Binding-site contacts:
Ligand atom C contacts residue SER180 of chain 1.A at 3.5 Å.
Ligand atom SG contacts residue LEU156 of chain 1.A at 3.5 Å (h-bond).
Ligand atom OE1 contacts residue ARG176 of chain 1.A at 2.9 Å (salt-bridge).
Ligand atom O contacts residue SER180 of chain 1.A at 2.9 Å (h-bond).
Ligand atom N contacts residue ARG176 of chain 1.A at 3.1 Å (salt-bridge).
Ligand atom CB contacts residue THR181 of chain 1.A at 3.6 Å.
Ligand atom O contacts residue ALA177 of chain 1.A at 3.3 Å.
Ligand atom NH2 contacts residue SER180 of chain 1.A at 3.3 Å (h-bond).
Ligand atom CB contacts residue HIS78 of chain 1.A at 3.5 Å.
Ligand atom O contacts residue VAL179 of chain 1.A at 3.5 Å.
Ligand atom O contacts residue THR181 of chain 1.A at 3.4 Å.
Ligand atom OXT contacts residue GLY158 of chain 1.A at 2.9 Å (h-bond).
Ligand atom CB contacts residue LEU156 of chain 1.A at 3.3 Å (hydrophobic).
Ligand atom NH1 contacts residue GLY183 of chain 1.A at 3.3 Å (h-bond).
Ligand atom N contacts residue SER180 of chain 1.A at 2.9 Å (h-bond).
Ligand atom C contacts residue ALA160 of chain 1.A at 3.2 Å (hydrophobic).
Ligand atom OXT contacts residue ALA160 of chain 1.A at 3.1 Å (h-bond).
Ligand atom NH1 contacts residue SER180 of chain 1.A at 2.9 Å (h-bond).
Ligand atom CG1 contacts residue LYS157 of chain 1.A at 3.2 Å.
Ligand atom O contacts residue ALA178 of chain 1.A at 3.6 Å (h-bond).
Ligand atom CB contacts residue PHE175 of chain 1.A at 3.6 Å (hydrophobic).
Ligand atom OE2 contacts residue ASP189 of chain 1.A at 3.4 Å (salt-bridge).
Ligand atom CD contacts residue VAL179 of chain 1.A at 3.5 Å (hydrophobic).
Ligand atom O contacts residue ALA160 of chain 1.A at 3.2 Å.
Ligand atom CD contacts residue SER180 of chain 1.A at 3.3 Å.
Ligand atom C contacts residue ALA178 of chain 1.A at 3.5 Å (hydrophobic).
Ligand atom OE1 contacts residue ARG144 of chain 1.A at 3.5 Å (salt-bridge).
Ligand atom CA contacts residue SER180 of chain 1.A at 3.2 Å.
Ligand atom NH1 contacts residue ARG182 of chain 1.A at 3.2 Å (salt-bridge).
Ligand atom O contacts residue HIS78 of chain 1.A at 2.7 Å (h-bond).
Ligand atom CZ contacts residue SER180 of chain 1.A at 3.1 Å.
Ligand atom O contacts residue ALA178 of chain 1.A at 2.9 Å (h-bond).
Ligand atom N contacts residue ALA178 of chain 1.A at 2.8 Å (h-bond).
Ligand atom OE2 contacts residue ARG144 of chain 1.A at 2.9 Å (salt-bridge).
Ligand atom OE1 contacts residue VAL179 of chain 1.A at 3.6 Å.
Ligand atom CA contacts residue ALA178 of chain 1.A at 3.3 Å (hydrophobic).
Ligand atom N contacts residue HIS78 of chain 1.A at 3.5 Å (h-bond).
Ligand atom CD contacts residue ARG176 of chain 1.A at 3.6 Å.
Ligand atom OXT contacts residue SER159 of chain 1.A at 3.4 Å (h-bond).
Ligand atom OE2 contacts residue VAL179 of chain 1.A at 3.5 Å.

This protein binds this small molecule.
Small molecule (SMILES): CC(=O)N[C@@H](CCC(N)=O)C(=O)N[C@@H](CCC(=O)O)C(=O)N[C@@H](CCCN=C(N)N)C(=O)N[C@@H](CCC(=O)O)C(=O)N[C@H](C(=O)N1CCC[C@H]1C(=O)N[C@@H](CS)C(=O)O)C(C)C

Sequence of chain 1.A:
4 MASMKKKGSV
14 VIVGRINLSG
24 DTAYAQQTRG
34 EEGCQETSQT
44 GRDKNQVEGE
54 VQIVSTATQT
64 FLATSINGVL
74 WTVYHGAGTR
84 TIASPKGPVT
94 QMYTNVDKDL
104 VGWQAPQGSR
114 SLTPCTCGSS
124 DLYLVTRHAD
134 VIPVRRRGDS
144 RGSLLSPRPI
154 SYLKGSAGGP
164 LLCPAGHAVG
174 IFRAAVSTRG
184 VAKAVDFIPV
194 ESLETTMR